Binding-site contacts:
Ligand atom C6 contacts residue VAL30 of chain 1.B at 3.6 Å (hydrophobic).
Ligand atom C15 contacts residue VAL94 of chain 1.B at 3.3 Å (hydrophobic).
Ligand atom C4 contacts residue ASP158 of chain 1.B at 3.5 Å.
Ligand atom C10 contacts residue LEU22 of chain 1.B at 3.9 Å (hydrophobic).
Ligand atom C2 contacts residue GLU141 of chain 1.B at 3.4 Å.
Ligand atom N5 contacts residue LEU144 of chain 1.B at 3.7 Å.
Ligand atom C6 contacts residue ALA43 of chain 1.B at 3.8 Å (hydrophobic).
Ligand atom C1 contacts residue GLU141 of chain 1.B at 3.7 Å.
Ligand atom C9 contacts residue LEU22 of chain 1.B at 3.8 Å (hydrophobic).
Ligand atom N contacts residue ASN142 of chain 1.B at 2.9 Å (h-bond).
Ligand atom C8 contacts residue VAL94 of chain 1.B at 3.7 Å (hydrophobic).
Ligand atom O contacts residue GLN92 of chain 1.B at 3.5 Å (h-bond).
Ligand atom O contacts residue LEU93 of chain 1.B at 3.3 Å.
Ligand atom C8 contacts residue SER157 of chain 1.B at 3.9 Å.
Ligand atom C11 contacts residue LEU144 of chain 1.B at 3.9 Å (hydrophobic).
Ligand atom O contacts residue VAL94 of chain 1.B at 2.7 Å (h-bond).
Ligand atom C15 contacts residue LEU93 of chain 1.B at 3.8 Å (hydrophobic).
Ligand atom C3 contacts residue LEU22 of chain 1.B at 3.4 Å (hydrophobic).
Ligand atom N3 contacts residue SER157 of chain 1.B at 3.0 Å (h-bond).
Ligand atom C7 contacts residue ALA43 of chain 1.B at 3.7 Å (hydrophobic).
Ligand atom C8 contacts residue GLN92 of chain 1.B at 3.7 Å.
Ligand atom N3 contacts residue GLN92 of chain 1.B at 3.0 Å (h-bond).
Ligand atom N3 contacts residue ALA43 of chain 1.B at 3.6 Å.
Ligand atom N2 contacts residue SER157 of chain 1.B at 3.8 Å.
Ligand atom N4 contacts residue LEU144 of chain 1.B at 3.5 Å.
Ligand atom C7 contacts residue SER157 of chain 1.B at 3.8 Å.
Ligand atom C8 contacts residue ALA43 of chain 1.B at 3.4 Å (hydrophobic).
Ligand atom C10 contacts residue LEU144 of chain 1.B at 3.8 Å (hydrophobic).
Ligand atom C contacts residue ASP158 of chain 1.B at 3.5 Å.
Ligand atom N contacts residue ASP158 of chain 1.B at 2.8 Å (salt-bridge).
Ligand atom C10 contacts residue VAL94 of chain 1.B at 3.6 Å (hydrophobic).
Ligand atom C1 contacts residue ASN142 of chain 1.B at 3.7 Å.
Ligand atom C contacts residue ASN142 of chain 1.B at 3.1 Å.
Ligand atom N4 contacts residue VAL94 of chain 1.B at 3.7 Å.
Ligand atom N4 contacts residue LEU22 of chain 1.B at 3.6 Å.
Ligand atom F1 contacts residue SER95 of chain 1.B at 3.3 Å.
Ligand atom O contacts residue ALA43 of chain 1.B at 3.6 Å.
Ligand atom C6 contacts residue SER157 of chain 1.B at 3.1 Å.
Ligand atom N2 contacts residue VAL30 of chain 1.B at 3.3 Å.
Ligand atom C9 contacts residue LEU144 of chain 1.B at 3.5 Å (hydrophobic).

Sequence of chain 1.B:
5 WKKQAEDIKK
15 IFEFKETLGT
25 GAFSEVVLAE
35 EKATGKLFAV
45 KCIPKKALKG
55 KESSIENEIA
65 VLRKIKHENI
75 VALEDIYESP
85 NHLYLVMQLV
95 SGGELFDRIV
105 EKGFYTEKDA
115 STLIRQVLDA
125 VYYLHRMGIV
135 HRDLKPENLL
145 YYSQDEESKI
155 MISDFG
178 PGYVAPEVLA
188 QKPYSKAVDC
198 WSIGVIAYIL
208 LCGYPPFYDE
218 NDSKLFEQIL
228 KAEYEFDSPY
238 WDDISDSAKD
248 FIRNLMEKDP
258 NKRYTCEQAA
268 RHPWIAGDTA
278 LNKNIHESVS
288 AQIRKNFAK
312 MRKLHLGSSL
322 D

A protein and the small-molecule ligand that binds it are described below.
Small molecule (SMILES): NC(=O)c1cnc(N2CCC[C@H](N)C2)nc1Nc1cccc(C(F)(F)F)c1